This small molecule binds to this protein.
Small molecule (SMILES): Cc1nnc(CNCCN2C(=O)c3cccc4cccc(c34)C2=O)s1

Binding-site contacts:
Ligand atom CAW contacts residue TYR453 of chain 1.A at 3.3 Å (hydrophobic).
Ligand atom CAH contacts residue TRP461 of chain 1.A at 3.9 Å (hydrophobic).
Ligand atom CAH contacts residue VAL305 of chain 1.A at 4.3 Å (hydrophobic).
Ligand atom SAX contacts residue TRP426 of chain 1.A at 3.5 Å (h-bond).
Ligand atom CAJ contacts residue VAL305 of chain 1.A at 4.1 Å (hydrophobic).
Ligand atom CAT contacts residue TYR453 of chain 1.A at 4.1 Å (hydrophobic).
Ligand atom NAU contacts residue TYR453 of chain 1.A at 3.2 Å (h-bond).
Ligand atom CAB contacts residue TRP468 of chain 1.A at 4.2 Å (hydrophobic).
Ligand atom NAV contacts residue TRP502 of chain 1.A at 4.2 Å.
Ligand atom CAC contacts residue TRP468 of chain 1.A at 3.9 Å (hydrophobic).
Ligand atom CAI contacts residue TRP468 of chain 1.A at 4.3 Å (hydrophobic).
Ligand atom CAS contacts residue TRP468 of chain 1.A at 4.1 Å (hydrophobic).
Ligand atom CAF contacts residue TRP468 of chain 1.A at 3.7 Å (hydrophobic).
Ligand atom CAW contacts residue ASP345 of chain 1.A at 3.5 Å.
Ligand atom CAI contacts residue GLU306 of chain 1.A at 3.8 Å.
Ligand atom CAY contacts residue ASP345 of chain 1.A at 3.0 Å.
Ligand atom CAJ contacts residue TRP468 of chain 1.A at 3.9 Å (hydrophobic).
Ligand atom CAY contacts residue TYR453 of chain 1.A at 3.9 Å (hydrophobic).
Ligand atom CAA contacts residue TRP468 of chain 1.A at 4.0 Å (hydrophobic).
Ligand atom CAK contacts residue VAL305 of chain 1.A at 4.1 Å (hydrophobic).
Ligand atom NAV contacts residue TYR453 of chain 1.A at 2.7 Å (h-bond).
Ligand atom CAT contacts residue TRP426 of chain 1.A at 4.1 Å (hydrophobic).
Ligand atom CAI contacts residue VAL305 of chain 1.A at 3.9 Å (hydrophobic).
Ligand atom CAE contacts residue TRP468 of chain 1.A at 3.4 Å (hydrophobic).
Ligand atom OAN contacts residue TRP468 of chain 1.A at 4.1 Å.
Ligand atom CAQ contacts residue TRP468 of chain 1.A at 3.6 Å (hydrophobic).
Ligand atom SAX contacts residue ASP345 of chain 1.A at 3.9 Å.
Ligand atom CAY contacts residue TRP426 of chain 1.A at 4.2 Å (hydrophobic).
Ligand atom NAL contacts residue TRP468 of chain 1.A at 4.0 Å.
Ligand atom CAY contacts residue TRP402 of chain 1.A at 3.4 Å (hydrophobic).
Ligand atom CAS contacts residue TRP426 of chain 1.A at 4.2 Å (hydrophobic).
Ligand atom OAO contacts residue VAL305 of chain 1.A at 3.3 Å.
Ligand atom CAY contacts residue TRP502 of chain 1.A at 4.2 Å (hydrophobic).
Ligand atom CAH contacts residue GLU306 of chain 1.A at 4.3 Å.
Ligand atom CAM contacts residue TRP468 of chain 1.A at 3.8 Å (hydrophobic).
Ligand atom CAW contacts residue TRP426 of chain 1.A at 4.0 Å (hydrophobic).
Ligand atom OAO contacts residue GLU306 of chain 1.A at 4.2 Å.
Ligand atom CAK contacts residue TRP468 of chain 1.A at 4.0 Å (hydrophobic).
Ligand atom CAG contacts residue VAL462 of chain 1.A at 3.8 Å (hydrophobic).
Ligand atom CAD contacts residue TRP468 of chain 1.A at 3.5 Å (hydrophobic).

Sequence of chain 1.A:
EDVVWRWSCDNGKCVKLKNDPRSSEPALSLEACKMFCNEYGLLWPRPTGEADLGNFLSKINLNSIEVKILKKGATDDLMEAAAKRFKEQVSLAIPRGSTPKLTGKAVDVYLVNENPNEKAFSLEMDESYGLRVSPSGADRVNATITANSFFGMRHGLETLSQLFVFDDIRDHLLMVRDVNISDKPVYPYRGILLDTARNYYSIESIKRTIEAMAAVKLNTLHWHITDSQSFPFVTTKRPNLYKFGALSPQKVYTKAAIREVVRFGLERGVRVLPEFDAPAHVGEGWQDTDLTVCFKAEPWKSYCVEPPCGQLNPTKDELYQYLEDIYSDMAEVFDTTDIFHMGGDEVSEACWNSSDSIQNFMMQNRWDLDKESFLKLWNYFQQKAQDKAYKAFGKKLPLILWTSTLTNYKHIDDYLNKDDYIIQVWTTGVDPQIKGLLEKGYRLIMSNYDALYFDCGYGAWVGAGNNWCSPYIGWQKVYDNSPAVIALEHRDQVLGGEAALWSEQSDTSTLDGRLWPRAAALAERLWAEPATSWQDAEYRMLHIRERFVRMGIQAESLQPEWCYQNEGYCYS